Binding-site contacts:
Ligand atom O3 contacts residue ASN39 of chain 1.C at 4.0 Å.
Ligand atom C6 contacts residue PHE123 of chain 1.C at 3.6 Å (hydrophobic).
Ligand atom O2 contacts residue ALA30 of chain 1.D at 3.5 Å (h-bond).
Ligand atom O6 contacts residue ALA30 of chain 1.D at 2.8 Å (h-bond).
Ligand atom C6 contacts residue ALA30 of chain 1.D at 3.7 Å (hydrophobic).
Ligand atom O6 contacts residue ASP81 of chain 1.C at 3.0 Å (salt-bridge).
Ligand atom C1 contacts residue ALA30 of chain 1.D at 3.6 Å (hydrophobic).
Ligand atom O4 contacts residue ASN125 of chain 1.C at 3.1 Å (h-bond).
Ligand atom O3 contacts residue GLY98 of chain 1.C at 3.1 Å.
Ligand atom O5 contacts residue GLY29 of chain 1.D at 3.9 Å.
Ligand atom C1 contacts residue ASN39 of chain 1.C at 3.2 Å.
Ligand atom C1 contacts residue ALA30 of chain 1.D at 3.6 Å (hydrophobic).
Ligand atom O4 contacts residue ASP81 of chain 1.C at 2.7 Å (salt-bridge).
Ligand atom O4 contacts residue PHE123 of chain 1.C at 3.5 Å.
Ligand atom O5 contacts residue ASN39 of chain 1.C at 3.4 Å (h-bond).
Ligand atom C5 contacts residue PHE123 of chain 1.C at 3.7 Å (hydrophobic).
Ligand atom C6 contacts residue GLU31 of chain 1.D at 3.6 Å.
Ligand atom C6 contacts residue ASP81 of chain 1.C at 3.6 Å.
Ligand atom C3 contacts residue GLY99 of chain 1.C at 3.9 Å.
Ligand atom O6 contacts residue GLU31 of chain 1.D at 2.8 Å (salt-bridge).
Ligand atom C8 contacts residue GLY97 of chain 1.C at 3.1 Å.
Ligand atom O5 contacts residue ALA30 of chain 1.D at 2.9 Å.
Ligand atom C8 contacts residue THR96 of chain 1.C at 3.8 Å.
Ligand atom O3 contacts residue GLY99 of chain 1.C at 2.8 Å (h-bond).
Ligand atom C3 contacts residue ASN39 of chain 1.C at 2.9 Å.
Ligand atom C4 contacts residue ASN39 of chain 1.C at 3.2 Å.
Ligand atom O6 contacts residue ALA30 of chain 1.D at 3.1 Å.
Ligand atom C1 contacts residue GLY29 of chain 1.D at 3.5 Å.
Ligand atom C6 contacts residue ALA80 of chain 1.C at 3.7 Å (hydrophobic).
Ligand atom C8 contacts residue GLY98 of chain 1.C at 3.5 Å.
Ligand atom C4 contacts residue ASP81 of chain 1.C at 3.4 Å.
Ligand atom O4 contacts residue ASN39 of chain 1.C at 3.4 Å (h-bond).
Ligand atom O6 contacts residue ALA80 of chain 1.C at 3.4 Å.
Ligand atom O6 contacts residue GLY29 of chain 1.D at 3.3 Å.
Ligand atom C2 contacts residue ASN39 of chain 1.C at 3.6 Å.
Ligand atom C5 contacts residue ASN39 of chain 1.C at 2.9 Å.
Ligand atom O5 contacts residue ALA30 of chain 1.D at 3.3 Å (h-bond).
Ligand atom O2 contacts residue GLY29 of chain 1.D at 3.3 Å.
Ligand atom C4 contacts residue GLY99 of chain 1.C at 4.0 Å.
Ligand atom O4 contacts residue GLY99 of chain 1.C at 3.5 Å (h-bond).

Sequence of chain 1.C:
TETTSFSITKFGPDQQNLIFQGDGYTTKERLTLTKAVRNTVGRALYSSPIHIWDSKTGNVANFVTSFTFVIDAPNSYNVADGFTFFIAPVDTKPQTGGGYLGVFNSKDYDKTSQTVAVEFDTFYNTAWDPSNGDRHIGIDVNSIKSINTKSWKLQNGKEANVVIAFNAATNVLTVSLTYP

Sequence of chain 1.D:
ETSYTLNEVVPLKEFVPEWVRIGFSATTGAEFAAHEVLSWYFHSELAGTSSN

This protein binds this small molecule.
Small molecule (SMILES): CC(=O)N[C@H]1[C@H](O[C@@H]2[C@@H](O[C@H]3[C@H](O)[C@@H](CO)OC[C@H]3O)O[C@H](CO)[C@@H](O)[C@@H]2O)O[C@H](CO)[C@@H](O)[C@@H]1O